Binding-site contacts:
Ligand atom C39 contacts residue PHE49 of chain 1.A at 3.5 Å (hydrophobic).
Ligand atom C29 contacts residue ILE28 of chain 1.B at 3.6 Å (hydrophobic).
Ligand atom BR1 contacts residue ARG22 of chain 1.B at 3.8 Å.
Ligand atom C37 contacts residue ARG22 of chain 1.B at 3.7 Å.
Ligand atom C29 contacts residue TYR62 of chain 1.B at 3.5 Å (hydrophobic).
Ligand atom C42 contacts residue GLU26 of chain 1.B at 3.9 Å.
Ligand atom O32 contacts residue TYR82 of chain 1.A at 2.9 Å (h-bond).
Ligand atom C39 contacts residue LEU23 of chain 1.B at 3.8 Å (hydrophobic).
Ligand atom C38 contacts residue ARG22 of chain 1.B at 3.4 Å.
Ligand atom C28 contacts residue TYR62 of chain 1.B at 3.7 Å (hydrophobic).
Ligand atom C18 contacts residue ILE28 of chain 1.B at 3.8 Å (hydrophobic).
Ligand atom C11 contacts residue TYR82 of chain 1.A at 3.2 Å (hydrophobic).
Ligand atom C37 contacts residue SER52 of chain 1.A at 3.2 Å.
Ligand atom C38 contacts residue PHE49 of chain 1.A at 3.7 Å (hydrophobic).
Ligand atom C36 contacts residue SER52 of chain 1.A at 3.5 Å.
Ligand atom O32 contacts residue TRP90 of chain 1.B at 3.2 Å.
Ligand atom C26 contacts residue ILE44 of chain 1.A at 3.9 Å (hydrophobic).
Ligand atom C27 contacts residue LEU48 of chain 1.A at 3.7 Å (hydrophobic).
Ligand atom C20 contacts residue TRP90 of chain 1.B at 3.3 Å (hydrophobic).
Ligand atom C38 contacts residue GLU26 of chain 1.B at 3.6 Å.
Ligand atom C37 contacts residue GLU26 of chain 1.B at 3.2 Å.
Ligand atom C25 contacts residue THR79 of chain 1.A at 3.7 Å.
Ligand atom C24 contacts residue TYR82 of chain 1.A at 3.6 Å (hydrophobic).
Ligand atom N34 contacts residue GLU26 of chain 1.B at 3.0 Å (salt-bridge).
Ligand atom C11 contacts residue GLN51 of chain 1.A at 3.2 Å.
Ligand atom C36 contacts residue GLU26 of chain 1.B at 3.4 Å.
Ligand atom C41 contacts residue PHE49 of chain 1.A at 3.7 Å (hydrophobic).
Ligand atom C10 contacts residue GLN51 of chain 1.A at 3.5 Å.
Ligand atom C35 contacts residue SER52 of chain 1.A at 3.2 Å.
Ligand atom BR1 contacts residue LEU23 of chain 1.B at 3.2 Å.
Ligand atom C41 contacts residue LEU48 of chain 1.A at 3.7 Å (hydrophobic).
Ligand atom C28 contacts residue LEU48 of chain 1.A at 3.7 Å (hydrophobic).
Ligand atom BR1 contacts residue ILE19 of chain 1.B at 3.8 Å.
Ligand atom C42 contacts residue LEU48 of chain 1.A at 3.6 Å (hydrophobic).
Ligand atom C38 contacts residue SER52 of chain 1.A at 3.8 Å.
Ligand atom C41 contacts residue LEU23 of chain 1.B at 3.4 Å (hydrophobic).
Ligand atom C35 contacts residue GLU26 of chain 1.B at 3.3 Å.
Ligand atom C36 contacts residue LEU48 of chain 1.A at 3.8 Å (hydrophobic).
Ligand atom C26 contacts residue LEU48 of chain 1.A at 3.9 Å (hydrophobic).
Ligand atom BR1 contacts residue PHE49 of chain 1.A at 3.3 Å.

Sequence of chain 1.B:
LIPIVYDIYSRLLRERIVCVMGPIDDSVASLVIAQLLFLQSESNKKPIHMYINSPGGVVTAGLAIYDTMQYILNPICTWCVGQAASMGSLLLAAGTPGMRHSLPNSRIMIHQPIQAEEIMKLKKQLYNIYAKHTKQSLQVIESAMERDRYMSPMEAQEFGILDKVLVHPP

A small-molecule ligand and the protein it binds are described below.
Small molecule (SMILES): CC[C@H](C)[C@H]1C(=O)N(Cc2cccc3ccccc23)C[C@@H]2N(C(=O)NCc3ccc(Br)cc3)CCC(=O)N12

Sequence of chain 1.A:
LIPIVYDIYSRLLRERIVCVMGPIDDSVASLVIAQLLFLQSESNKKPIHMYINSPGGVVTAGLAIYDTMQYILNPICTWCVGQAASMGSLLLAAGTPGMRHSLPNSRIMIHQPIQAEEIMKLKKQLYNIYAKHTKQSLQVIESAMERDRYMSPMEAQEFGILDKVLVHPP